The protein below binds the small molecule below.
Small molecule (SMILES): CC(=O)N[C@H]1[C@H](O[C@@H]2[C@@H](O)[C@H](O)O[C@H](CO)[C@@H]2O)O[C@H](CO)[C@@H](O[C@@H]2O[C@H](CO[C@]3(C(=O)O)C[C@H](O)[C@@H](NC(C)=O)[C@H]([C@H](O)[C@H](O)CO)O3)[C@H](O)[C@H](O)[C@H]2O)[C@@H]1O

Sequence of chain 1.A:
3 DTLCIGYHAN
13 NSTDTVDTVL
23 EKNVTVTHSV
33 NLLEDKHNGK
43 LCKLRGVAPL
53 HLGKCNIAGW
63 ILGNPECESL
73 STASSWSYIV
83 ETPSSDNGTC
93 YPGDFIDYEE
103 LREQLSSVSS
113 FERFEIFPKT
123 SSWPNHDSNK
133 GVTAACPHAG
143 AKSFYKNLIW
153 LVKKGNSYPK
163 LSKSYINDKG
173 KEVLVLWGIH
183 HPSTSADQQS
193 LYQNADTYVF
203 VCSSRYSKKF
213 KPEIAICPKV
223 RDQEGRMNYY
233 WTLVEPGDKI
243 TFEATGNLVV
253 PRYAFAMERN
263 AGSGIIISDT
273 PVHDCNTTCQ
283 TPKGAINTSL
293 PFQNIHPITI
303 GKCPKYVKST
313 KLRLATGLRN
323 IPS

Binding-site contacts:
Ligand atom C7 contacts residue TRP152 of chain 1.A at 4.1 Å (hydrophobic).
Ligand atom O4 contacts residue LYS144 of chain 1.A at 3.0 Å (salt-bridge).
Ligand atom O8 contacts residue TRP152 of chain 1.A at 3.7 Å.
Ligand atom C5 contacts residue SER192 of chain 1.A at 3.7 Å.
Ligand atom C11 contacts residue VAL154 of chain 1.A at 4.1 Å (hydrophobic).
Ligand atom C11 contacts residue LEU193 of chain 1.A at 3.9 Å (hydrophobic).
Ligand atom N5 contacts residue VAL134 of chain 1.A at 3.0 Å (h-bond).
Ligand atom O10 contacts residue LEU193 of chain 1.A at 3.2 Å.
Ligand atom C4 contacts residue LYS144 of chain 1.A at 3.6 Å.
Ligand atom O8 contacts residue TYR93 of chain 1.A at 3.0 Å (h-bond).
Ligand atom C1 contacts residue SER192 of chain 1.A at 4.1 Å.
Ligand atom C8 contacts residue GLN225 of chain 1.A at 4.0 Å.
Ligand atom O8 contacts residue GLN225 of chain 1.A at 3.0 Å (h-bond).
Ligand atom C10 contacts residue LEU193 of chain 1.A at 3.8 Å (hydrophobic).
Ligand atom O3 contacts residue LYS221 of chain 1.A at 2.9 Å (salt-bridge).
Ligand atom C10 contacts residue LYS132 of chain 1.A at 4.0 Å.
Ligand atom C5 contacts residue VAL134 of chain 1.A at 3.8 Å (hydrophobic).
Ligand atom O4 contacts residue ASP224 of chain 1.A at 2.8 Å (salt-bridge).
Ligand atom C11 contacts residue LYS132 of chain 1.A at 3.1 Å.
Ligand atom C1 contacts residue THR135 of chain 1.A at 3.1 Å.
Ligand atom C1 contacts residue ALA136 of chain 1.A at 3.6 Å (hydrophobic).
Ligand atom O1A contacts residue ALA136 of chain 1.A at 2.6 Å (h-bond).
Ligand atom O1B contacts residue GLN225 of chain 1.A at 2.7 Å (h-bond).
Ligand atom C9 contacts residue HIS182 of chain 1.A at 3.6 Å.
Ligand atom O1B contacts residue ALA136 of chain 1.A at 4.0 Å.
Ligand atom C8 contacts residue TYR93 of chain 1.A at 3.9 Å (hydrophobic).
Ligand atom C4 contacts residue ASP224 of chain 1.A at 3.8 Å.
Ligand atom C4 contacts residue VAL134 of chain 1.A at 3.5 Å (hydrophobic).
Ligand atom C9 contacts residue TYR93 of chain 1.A at 3.7 Å (hydrophobic).
Ligand atom O1A contacts residue THR135 of chain 1.A at 3.1 Å (h-bond).
Ligand atom O1B contacts residue THR135 of chain 1.A at 2.5 Å (h-bond).
Ligand atom C11 contacts residue VAL134 of chain 1.A at 3.9 Å (hydrophobic).
Ligand atom O4 contacts residue VAL134 of chain 1.A at 3.8 Å.
Ligand atom C10 contacts residue VAL134 of chain 1.A at 3.9 Å (hydrophobic).
Ligand atom O9 contacts residue HIS182 of chain 1.A at 3.3 Å (h-bond).
Ligand atom C3 contacts residue LYS144 of chain 1.A at 3.2 Å.
Ligand atom O9 contacts residue TYR93 of chain 1.A at 3.0 Å (h-bond).
Ligand atom C1 contacts residue GLN225 of chain 1.A at 3.6 Å.
Ligand atom O1A contacts residue GLN225 of chain 1.A at 4.0 Å.
Ligand atom C11 contacts residue TRP152 of chain 1.A at 4.1 Å (hydrophobic).